The protein below binds the small molecule below.
Small molecule (SMILES): Oc1ccccc1-c1ccno1

Sequence of chain 1.B:
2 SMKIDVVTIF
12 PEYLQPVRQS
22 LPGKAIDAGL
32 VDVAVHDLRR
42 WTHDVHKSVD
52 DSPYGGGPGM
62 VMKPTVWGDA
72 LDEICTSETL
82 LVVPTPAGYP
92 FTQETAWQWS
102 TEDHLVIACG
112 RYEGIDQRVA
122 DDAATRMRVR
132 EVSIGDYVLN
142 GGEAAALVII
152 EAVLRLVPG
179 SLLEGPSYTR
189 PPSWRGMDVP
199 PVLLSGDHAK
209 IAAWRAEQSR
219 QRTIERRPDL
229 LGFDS

Binding-site contacts:
Ligand atom C04 contacts residue GLY143 of chain 1.B at 3.4 Å.
Ligand atom O01 contacts residue LEU140 of chain 1.B at 2.9 Å (h-bond).
Ligand atom C06 contacts residue THR86 of chain 1.B at 3.6 Å.
Ligand atom C02 contacts residue LEU140 of chain 1.B at 3.7 Å (hydrophobic).
Ligand atom C05 contacts residue GLY142 of chain 1.B at 3.7 Å.
Ligand atom N10 contacts residue SER134 of chain 1.B at 3.6 Å (h-bond).
Ligand atom C06 contacts residue PRO87 of chain 1.B at 4.0 Å (hydrophobic).
Ligand atom C04 contacts residue GLY111 of chain 1.B at 3.9 Å.
Ligand atom C08 contacts residue THR86 of chain 1.B at 4.0 Å.
Ligand atom O09 contacts residue PRO87 of chain 1.B at 4.0 Å.
Ligand atom N10 contacts residue ILE135 of chain 1.B at 3.1 Å (h-bond).
Ligand atom C07 contacts residue PRO87 of chain 1.B at 3.7 Å (hydrophobic).
Ligand atom C05 contacts residue PRO85 of chain 1.B at 3.5 Å (hydrophobic).
Ligand atom C11 contacts residue TYR138 of chain 1.B at 3.5 Å (hydrophobic).
Ligand atom C12 contacts residue TYR138 of chain 1.B at 3.3 Å (hydrophobic).
Ligand atom C06 contacts residue PRO85 of chain 1.B at 3.6 Å (hydrophobic).
Ligand atom C12 contacts residue LEU140 of chain 1.B at 4.0 Å (hydrophobic).
Ligand atom C05 contacts residue THR86 of chain 1.B at 4.1 Å.
Ligand atom O01 contacts residue PRO87 of chain 1.B at 3.4 Å.
Ligand atom C06 contacts residue GLY143 of chain 1.B at 4.0 Å.
Ligand atom N10 contacts residue GLY136 of chain 1.B at 4.0 Å.
Ligand atom C03 contacts residue LEU140 of chain 1.B at 3.5 Å (hydrophobic).
Ligand atom O01 contacts residue TYR113 of chain 1.B at 3.4 Å.
Ligand atom C08 contacts residue PRO87 of chain 1.B at 3.8 Å (hydrophobic).
Ligand atom C12 contacts residue PRO87 of chain 1.B at 4.1 Å (hydrophobic).
Ligand atom C02 contacts residue PRO87 of chain 1.B at 3.5 Å (hydrophobic).
Ligand atom C11 contacts residue GLY136 of chain 1.B at 3.3 Å.
Ligand atom O01 contacts residue VAL139 of chain 1.B at 3.9 Å.
Ligand atom O09 contacts residue THR86 of chain 1.B at 3.8 Å.
Ligand atom C11 contacts residue ILE135 of chain 1.B at 4.0 Å (hydrophobic).
Ligand atom C04 contacts residue TYR113 of chain 1.B at 3.7 Å (hydrophobic).
Ligand atom C03 contacts residue GLY142 of chain 1.B at 3.9 Å.
Ligand atom C05 contacts residue GLY143 of chain 1.B at 3.4 Å.
Ligand atom C04 contacts residue GLY142 of chain 1.B at 3.4 Å.
Ligand atom C11 contacts residue SER134 of chain 1.B at 3.9 Å.
Ligand atom C03 contacts residue TYR113 of chain 1.B at 3.4 Å (hydrophobic).
Ligand atom C04 contacts residue ARG112 of chain 1.B at 4.0 Å.
Ligand atom C08 contacts residue LEU140 of chain 1.B at 4.1 Å (hydrophobic).
Ligand atom C02 contacts residue TYR113 of chain 1.B at 4.0 Å (hydrophobic).
Ligand atom O09 contacts residue ILE135 of chain 1.B at 4.0 Å.